This small molecule binds to this protein.
Small molecule (SMILES): Nc1ccnc(=O)[nH]1

Binding-site contacts:
Ligand atom N4 contacts residue HIS428 of chain 3.A at 4.0 Å.
Ligand atom C4 contacts residue HIS426 of chain 3.A at 3.6 Å.
Ligand atom C4 contacts residue PHE427 of chain 3.A at 4.0 Å (hydrophobic).
Ligand atom C2 contacts residue HIS426 of chain 3.A at 3.2 Å.
Ligand atom N4 contacts residue PHE427 of chain 3.A at 3.2 Å.
Ligand atom N4 contacts residue HIS426 of chain 3.A at 3.8 Å.
Ligand atom O2 contacts residue HIS426 of chain 3.A at 2.9 Å (h-bond).
Ligand atom N3 contacts residue PHE427 of chain 3.A at 4.2 Å.
Ligand atom N3 contacts residue HIS426 of chain 3.A at 2.6 Å (h-bond).
Ligand atom O2 contacts residue GLY425 of chain 3.A at 3.4 Å.

Sequence of chain 3.A:
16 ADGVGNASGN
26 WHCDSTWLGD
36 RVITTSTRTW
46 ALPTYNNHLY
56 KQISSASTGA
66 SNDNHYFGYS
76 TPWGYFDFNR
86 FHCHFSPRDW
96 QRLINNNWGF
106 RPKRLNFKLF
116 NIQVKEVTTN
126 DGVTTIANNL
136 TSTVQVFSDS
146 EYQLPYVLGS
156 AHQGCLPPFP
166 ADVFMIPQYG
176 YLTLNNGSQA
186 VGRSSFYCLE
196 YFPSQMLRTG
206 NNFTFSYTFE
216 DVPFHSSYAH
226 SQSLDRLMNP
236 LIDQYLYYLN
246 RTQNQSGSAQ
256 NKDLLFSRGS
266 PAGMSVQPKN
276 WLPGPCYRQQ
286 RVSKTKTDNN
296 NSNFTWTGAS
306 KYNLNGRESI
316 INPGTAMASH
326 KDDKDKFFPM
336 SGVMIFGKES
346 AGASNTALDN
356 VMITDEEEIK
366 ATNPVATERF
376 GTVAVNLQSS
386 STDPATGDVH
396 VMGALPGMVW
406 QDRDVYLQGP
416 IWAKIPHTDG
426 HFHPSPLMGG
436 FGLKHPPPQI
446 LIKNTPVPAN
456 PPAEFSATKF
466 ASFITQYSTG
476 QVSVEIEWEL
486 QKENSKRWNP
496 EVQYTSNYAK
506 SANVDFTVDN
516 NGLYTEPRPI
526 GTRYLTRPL